Binding-site contacts:
Ligand atom C1 contacts residue SER41 of chain 1.A at 4.5 Å.
Ligand atom N2 contacts residue ASN330 of chain 1.A at 2.9 Å (h-bond).
Ligand atom C2 contacts residue ASN330 of chain 1.A at 2.5 Å.
Ligand atom C3 contacts residue ASN330 of chain 1.A at 3.8 Å.
Ligand atom C1 contacts residue ASN330 of chain 1.A at 1.4 Å.
Ligand atom C8 contacts residue ASN330 of chain 1.A at 3.7 Å.
Ligand atom O6 contacts residue SER41 of chain 1.A at 4.1 Å.
Ligand atom C8 contacts residue SER40 of chain 1.A at 3.8 Å.
Ligand atom C7 contacts residue ASN330 of chain 1.A at 3.5 Å.
Ligand atom C1 contacts residue SER40 of chain 1.A at 3.8 Å.
Ligand atom O5 contacts residue SER40 of chain 1.A at 3.6 Å.
Ligand atom C5 contacts residue ASN330 of chain 1.A at 3.6 Å.
Ligand atom O5 contacts residue ASN330 of chain 1.A at 2.3 Å (h-bond).
Ligand atom C6 contacts residue SER41 of chain 1.A at 3.8 Å.
Ligand atom C4 contacts residue ASN330 of chain 1.A at 4.2 Å.
Ligand atom O7 contacts residue ASN330 of chain 1.A at 3.9 Å.
Ligand atom O6 contacts residue LYS42 of chain 1.A at 4.1 Å.
Ligand atom O5 contacts residue SER41 of chain 1.A at 3.8 Å.

Sequence of chain 1.A:
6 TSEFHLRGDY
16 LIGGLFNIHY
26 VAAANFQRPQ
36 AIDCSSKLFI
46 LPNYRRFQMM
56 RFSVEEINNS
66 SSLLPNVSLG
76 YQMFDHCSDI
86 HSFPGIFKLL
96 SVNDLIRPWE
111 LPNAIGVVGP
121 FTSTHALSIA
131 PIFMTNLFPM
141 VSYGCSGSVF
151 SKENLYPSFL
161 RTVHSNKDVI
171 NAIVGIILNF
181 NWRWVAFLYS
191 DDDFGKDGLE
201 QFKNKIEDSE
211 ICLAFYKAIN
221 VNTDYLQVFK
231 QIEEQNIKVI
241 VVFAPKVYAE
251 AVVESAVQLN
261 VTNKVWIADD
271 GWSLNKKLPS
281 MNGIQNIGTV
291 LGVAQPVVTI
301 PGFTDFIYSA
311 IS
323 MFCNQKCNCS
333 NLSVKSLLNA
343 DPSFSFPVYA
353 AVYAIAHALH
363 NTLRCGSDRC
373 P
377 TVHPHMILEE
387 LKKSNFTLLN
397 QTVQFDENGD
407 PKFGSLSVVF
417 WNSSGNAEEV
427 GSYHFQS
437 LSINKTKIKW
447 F

The protein below binds the small molecule below.
Small molecule (SMILES): CC(=O)N[C@@H]1[C@@H](O)[C@H](O)[C@@H](CO)O[C@H]1O